A small-molecule ligand and the protein it binds are described below.
Small molecule (SMILES): CC(=O)N[C@H]1[C@H](O[C@H]2[C@H](O)[C@@H](NC(C)=O)CO[C@@H]2CO)O[C@H](CO)[C@@H](O[C@@H]2O[C@H](CO[C@H]3O[C@H](CO)[C@@H](O)[C@H](O)[C@@H]3O)[C@@H](O)[C@H](O[C@H]3O[C@H](CO)[C@@H](O)[C@H](O)[C@@H]3O)[C@@H]2O)[C@@H]1O

Sequence of chain 2.A:
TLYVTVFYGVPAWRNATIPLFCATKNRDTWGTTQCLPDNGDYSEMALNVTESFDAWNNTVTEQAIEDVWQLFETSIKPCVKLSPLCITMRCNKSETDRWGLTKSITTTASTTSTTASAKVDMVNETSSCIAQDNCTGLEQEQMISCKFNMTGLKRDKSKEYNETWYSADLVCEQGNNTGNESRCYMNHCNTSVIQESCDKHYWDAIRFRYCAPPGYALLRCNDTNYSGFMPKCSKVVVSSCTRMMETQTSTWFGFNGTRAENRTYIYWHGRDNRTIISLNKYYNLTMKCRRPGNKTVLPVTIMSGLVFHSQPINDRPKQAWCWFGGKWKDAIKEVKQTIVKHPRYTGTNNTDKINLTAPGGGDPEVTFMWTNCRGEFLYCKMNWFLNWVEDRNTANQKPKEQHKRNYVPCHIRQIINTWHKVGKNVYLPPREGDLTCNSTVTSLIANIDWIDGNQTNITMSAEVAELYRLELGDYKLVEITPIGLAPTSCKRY

Binding-site contacts:
Ligand atom C8 contacts residue TYR304 of chain 2.A at 3.8 Å (hydrophobic).
Ligand atom C6 contacts residue GLU356 of chain 2.A at 3.4 Å.
Ligand atom O5 contacts residue ASN302 of chain 2.A at 3.2 Å (h-bond).
Ligand atom C8 contacts residue TYR305 of chain 2.A at 3.3 Å (hydrophobic).
Ligand atom C7 contacts residue ASN284 of chain 2.A at 3.7 Å.
Ligand atom C2 contacts residue ASN284 of chain 2.A at 2.5 Å.
Ligand atom O5 contacts residue TYR304 of chain 2.A at 3.6 Å.
Ligand atom C5 contacts residue MET94 of chain 2.C at 4.4 Å (hydrophobic).
Ligand atom O7 contacts residue TYR304 of chain 2.A at 3.8 Å.
Ligand atom O6 contacts residue TYR305 of chain 2.A at 4.3 Å.
Ligand atom O6 contacts residue ASN302 of chain 2.A at 3.2 Å (h-bond).
Ligand atom N2 contacts residue ASN284 of chain 2.A at 3.0 Å (h-bond).
Ligand atom C6 contacts residue MET94 of chain 2.C at 3.9 Å (hydrophobic).
Ligand atom O5 contacts residue ASN284 of chain 2.A at 2.4 Å (h-bond).
Ligand atom C6 contacts residue TYR304 of chain 2.A at 3.7 Å (hydrophobic).
Ligand atom C3 contacts residue ASN284 of chain 2.A at 3.9 Å.
Ligand atom C1 contacts residue TYR304 of chain 2.A at 3.9 Å (hydrophobic).
Ligand atom C1 contacts residue ASN284 of chain 2.A at 1.5 Å.
Ligand atom O4 contacts residue MET94 of chain 2.C at 3.8 Å.
Ligand atom C7 contacts residue TYR305 of chain 2.A at 4.4 Å (hydrophobic).
Ligand atom C1 contacts residue ASN302 of chain 2.A at 4.4 Å.
Ligand atom C4 contacts residue ASN284 of chain 2.A at 4.3 Å.
Ligand atom C5 contacts residue TYR304 of chain 2.A at 3.6 Å (hydrophobic).
Ligand atom O6 contacts residue GLU356 of chain 2.A at 2.8 Å (salt-bridge).
Ligand atom C5 contacts residue ASN302 of chain 2.A at 4.0 Å.
Ligand atom O7 contacts residue ASN284 of chain 2.A at 4.1 Å.
Ligand atom C4 contacts residue MET94 of chain 2.C at 3.7 Å (hydrophobic).
Ligand atom C6 contacts residue ASN302 of chain 2.A at 3.4 Å.
Ligand atom C5 contacts residue ASN284 of chain 2.A at 3.8 Å.
Ligand atom C6 contacts residue TYR305 of chain 2.A at 3.9 Å (hydrophobic).
Ligand atom C7 contacts residue TYR304 of chain 2.A at 4.2 Å (hydrophobic).

Sequence of chain 2.C:
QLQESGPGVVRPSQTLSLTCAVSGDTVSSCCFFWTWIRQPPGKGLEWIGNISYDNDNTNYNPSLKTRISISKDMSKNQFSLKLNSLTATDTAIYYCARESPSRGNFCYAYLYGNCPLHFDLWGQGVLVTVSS